The protein below binds the small molecule below.
Small molecule (SMILES): C[C@H](CCC(=O)O)[C@H]1CC[C@H]2[C@@H]3[C@H](O)C[C@@H]4C[C@H](O)CC[C@]4(C)[C@H]3C[C@H](O)[C@]12C

Sequence of chain 1.B:
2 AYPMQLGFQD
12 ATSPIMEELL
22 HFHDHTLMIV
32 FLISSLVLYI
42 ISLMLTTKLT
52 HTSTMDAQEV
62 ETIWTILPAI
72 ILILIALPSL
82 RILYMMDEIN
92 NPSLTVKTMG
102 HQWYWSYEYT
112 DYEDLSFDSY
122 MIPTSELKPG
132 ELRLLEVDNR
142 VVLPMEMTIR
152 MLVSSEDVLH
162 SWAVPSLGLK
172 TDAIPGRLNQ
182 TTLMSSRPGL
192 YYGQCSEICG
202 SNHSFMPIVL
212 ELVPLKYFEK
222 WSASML

Sequence of chain 1.A:
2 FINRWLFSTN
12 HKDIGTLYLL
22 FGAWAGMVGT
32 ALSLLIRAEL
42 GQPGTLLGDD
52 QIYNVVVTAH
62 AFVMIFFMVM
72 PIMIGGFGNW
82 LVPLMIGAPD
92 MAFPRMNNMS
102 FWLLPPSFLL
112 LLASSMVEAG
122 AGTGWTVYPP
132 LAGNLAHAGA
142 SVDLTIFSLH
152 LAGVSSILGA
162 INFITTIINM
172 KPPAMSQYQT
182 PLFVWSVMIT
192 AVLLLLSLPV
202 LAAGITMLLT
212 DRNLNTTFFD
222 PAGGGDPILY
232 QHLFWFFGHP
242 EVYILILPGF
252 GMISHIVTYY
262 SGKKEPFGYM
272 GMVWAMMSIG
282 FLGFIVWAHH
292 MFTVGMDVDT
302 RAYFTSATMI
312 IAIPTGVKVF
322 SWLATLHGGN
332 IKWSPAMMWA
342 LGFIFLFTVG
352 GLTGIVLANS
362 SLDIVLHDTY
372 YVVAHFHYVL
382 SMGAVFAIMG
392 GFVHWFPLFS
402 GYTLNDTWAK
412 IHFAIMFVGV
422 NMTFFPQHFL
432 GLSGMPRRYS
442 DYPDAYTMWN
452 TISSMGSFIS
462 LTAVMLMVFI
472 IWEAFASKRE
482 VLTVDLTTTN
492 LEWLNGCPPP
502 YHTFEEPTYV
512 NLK

Binding-site contacts:
Ligand atom O3 contacts residue THR66 of chain 1.B at 4.2 Å.
Ligand atom C3 contacts residue GLU62 of chain 1.B at 4.2 Å.
Ligand atom C15 contacts residue MET271 of chain 1.A at 3.8 Å (hydrophobic).
Ligand atom C7 contacts residue TRP275 of chain 1.A at 4.0 Å (hydrophobic).
Ligand atom C3 contacts residue THR66 of chain 1.B at 3.7 Å.
Ligand atom C5 contacts residue THR66 of chain 1.B at 3.8 Å.
Ligand atom C6 contacts residue TRP275 of chain 1.A at 3.7 Å (hydrophobic).
Ligand atom O25 contacts residue MET271 of chain 1.A at 3.5 Å.
Ligand atom C4 contacts residue GLN59 of chain 1.B at 3.6 Å.
Ligand atom O12 contacts residue GLN59 of chain 1.B at 3.5 Å (h-bond).
Ligand atom O3 contacts residue GLN59 of chain 1.B at 2.6 Å (h-bond).
Ligand atom C3 contacts residue GLN59 of chain 1.B at 3.6 Å.
Ligand atom C8 contacts residue TRP275 of chain 1.A at 4.4 Å (hydrophobic).
Ligand atom C18 contacts residue TRP275 of chain 1.A at 4.0 Å (hydrophobic).
Ligand atom C4 contacts residue THR63 of chain 1.B at 4.5 Å.
Ligand atom C8 contacts residue GLN59 of chain 1.B at 4.5 Å.
Ligand atom C3 contacts residue THR63 of chain 1.B at 4.3 Å.
Ligand atom C2 contacts residue GLN59 of chain 1.B at 4.1 Å.
Ligand atom O26 contacts residue MET271 of chain 1.A at 3.9 Å.
Ligand atom C16 contacts residue MET271 of chain 1.A at 3.7 Å (hydrophobic).
Ligand atom O7 contacts residue GLN59 of chain 1.B at 3.4 Å (h-bond).
Ligand atom C16 contacts residue TRP275 of chain 1.A at 4.4 Å (hydrophobic).
Ligand atom C6 contacts residue GLU62 of chain 1.B at 4.2 Å.
Ligand atom C23 contacts residue MET271 of chain 1.A at 4.4 Å (hydrophobic).
Ligand atom C9 contacts residue GLN59 of chain 1.B at 4.2 Å.
Ligand atom O3 contacts residue THR63 of chain 1.B at 2.9 Å (h-bond).
Ligand atom C15 contacts residue TRP275 of chain 1.A at 3.8 Å (hydrophobic).
Ligand atom C7 contacts residue GLU62 of chain 1.B at 3.7 Å.
Ligand atom C4 contacts residue THR66 of chain 1.B at 3.8 Å.
Ligand atom O7 contacts residue GLU62 of chain 1.B at 2.8 Å (salt-bridge).
Ligand atom C4 contacts residue GLU62 of chain 1.B at 3.7 Å.
Ligand atom C15 contacts residue GLY272 of chain 1.A at 3.8 Å.
Ligand atom C22 contacts residue MET271 of chain 1.A at 3.7 Å (hydrophobic).
Ligand atom C24 contacts residue MET271 of chain 1.A at 3.8 Å (hydrophobic).
Ligand atom C14 contacts residue GLN59 of chain 1.B at 4.1 Å.
Ligand atom C19 contacts residue TRP275 of chain 1.A at 3.9 Å (hydrophobic).
Ligand atom C6 contacts residue THR66 of chain 1.B at 3.8 Å.
Ligand atom C16 contacts residue GLY272 of chain 1.A at 4.3 Å.
Ligand atom O3 contacts residue GLU62 of chain 1.B at 3.8 Å.